Binding-site contacts:
Ligand atom C23 contacts residue LEU138 of chain 1.E at 3.6 Å (hydrophobic).
Ligand atom C7 contacts residue VAL23 of chain 1.E at 3.6 Å (hydrophobic).
Ligand atom N35 contacts residue ILE15 of chain 1.E at 3.4 Å.
Ligand atom N24 contacts residue TYR87 of chain 1.E at 3.6 Å.
Ligand atom C4 contacts residue LEU138 of chain 1.E at 3.8 Å (hydrophobic).
Ligand atom C30 contacts residue LEU138 of chain 1.E at 3.8 Å (hydrophobic).
Ligand atom C28 contacts residue ILE15 of chain 1.E at 3.4 Å (hydrophobic).
Ligand atom F11 contacts residue THR85 of chain 1.E at 3.8 Å.
Ligand atom F21 contacts residue GLY18 of chain 1.E at 3.4 Å.
Ligand atom C16 contacts residue ASP149 of chain 1.E at 3.5 Å.
Ligand atom C22 contacts residue LEU138 of chain 1.E at 3.5 Å (hydrophobic).
Ligand atom C23 contacts residue GLU86 of chain 1.E at 3.6 Å.
Ligand atom C1 contacts residue ASN136 of chain 1.E at 3.4 Å.
Ligand atom C18 contacts residue GLY18 of chain 1.E at 3.6 Å.
Ligand atom C19 contacts residue LYS38 of chain 1.E at 3.6 Å.
Ligand atom C18 contacts residue ASP149 of chain 1.E at 3.7 Å.
Ligand atom C6 contacts residue VAL23 of chain 1.E at 3.5 Å (hydrophobic).
Ligand atom N15 contacts residue VAL23 of chain 1.E at 3.4 Å.
Ligand atom C16 contacts residue LYS38 of chain 1.E at 3.3 Å.
Ligand atom C29 contacts residue ILE15 of chain 1.E at 3.7 Å (hydrophobic).
Ligand atom O14 contacts residue LYS38 of chain 1.E at 3.1 Å (salt-bridge).
Ligand atom F11 contacts residue VAL23 of chain 1.E at 3.4 Å.
Ligand atom F11 contacts residue LYS38 of chain 1.E at 3.2 Å.
Ligand atom N35 contacts residue ARG13 of chain 1.E at 3.0 Å (salt-bridge).
Ligand atom C30 contacts residue ILE15 of chain 1.E at 3.7 Å (hydrophobic).
Ligand atom F10 contacts residue THR85 of chain 1.E at 3.0 Å.
Ligand atom F11 contacts residue ILE37 of chain 1.E at 3.6 Å.
Ligand atom C1 contacts residue ALA148 of chain 1.E at 3.8 Å (hydrophobic).
Ligand atom C32 contacts residue ALA88 of chain 1.E at 3.4 Å (hydrophobic).
Ligand atom F21 contacts residue VAL23 of chain 1.E at 3.3 Å.
Ligand atom C19 contacts residue GLY18 of chain 1.E at 3.6 Å.
Ligand atom O14 contacts residue ASP149 of chain 1.E at 3.3 Å.
Ligand atom C32 contacts residue TYR87 of chain 1.E at 3.4 Å (hydrophobic).
Ligand atom C9 contacts residue THR85 of chain 1.E at 3.2 Å.
Ligand atom C26 contacts residue ALA88 of chain 1.E at 3.2 Å (hydrophobic).
Ligand atom N24 contacts residue ALA88 of chain 1.E at 3.0 Å (h-bond).
Ligand atom C1 contacts residue GLU135 of chain 1.E at 3.6 Å.
Ligand atom O8 contacts residue LYS38 of chain 1.E at 3.5 Å.
Ligand atom C33 contacts residue GLY91 of chain 1.E at 3.5 Å.
Ligand atom C26 contacts residue TYR87 of chain 1.E at 3.6 Å (hydrophobic).

Sequence of chain 1.E:
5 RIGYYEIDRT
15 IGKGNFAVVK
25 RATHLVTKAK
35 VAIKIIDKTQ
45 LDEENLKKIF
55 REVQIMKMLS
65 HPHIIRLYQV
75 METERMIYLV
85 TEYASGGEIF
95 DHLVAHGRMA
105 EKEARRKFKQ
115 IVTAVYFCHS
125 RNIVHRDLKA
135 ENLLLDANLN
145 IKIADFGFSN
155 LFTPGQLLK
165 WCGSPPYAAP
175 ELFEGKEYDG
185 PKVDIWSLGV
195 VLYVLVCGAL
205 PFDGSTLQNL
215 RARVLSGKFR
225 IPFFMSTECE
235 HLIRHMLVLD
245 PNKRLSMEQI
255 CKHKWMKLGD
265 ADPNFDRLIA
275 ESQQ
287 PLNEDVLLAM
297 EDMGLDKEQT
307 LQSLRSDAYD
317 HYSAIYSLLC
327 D

The protein below binds the small molecule below.
Small molecule (SMILES): COc1cc(-c2cnn3cc(C(C)(C)C#N)ccc23)cc(OC(F)F)c1C(=O)N[C@@H]1C[C@@H]1F